Sequence of chain 1.A:
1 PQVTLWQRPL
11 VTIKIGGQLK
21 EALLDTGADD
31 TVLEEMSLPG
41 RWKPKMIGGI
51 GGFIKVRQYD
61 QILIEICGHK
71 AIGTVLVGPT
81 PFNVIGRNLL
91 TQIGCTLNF

Sequence of chain 1.B:
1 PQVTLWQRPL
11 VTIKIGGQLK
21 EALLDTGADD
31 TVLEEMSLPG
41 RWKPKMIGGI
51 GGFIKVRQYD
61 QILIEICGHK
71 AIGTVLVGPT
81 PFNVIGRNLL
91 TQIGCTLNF

Binding-site contacts:
Ligand atom N76 contacts residue GLY48 of chain 1.B at 3.1 Å (h-bond).
Ligand atom C25 contacts residue ILE50 of chain 1.B at 3.5 Å (hydrophobic).
Ligand atom C5 contacts residue ASP25 of chain 1.B at 3.2 Å.
Ligand atom C31 contacts residue ASP25 of chain 1.B at 3.5 Å.
Ligand atom S79 contacts residue ILE47 of chain 1.B at 3.5 Å.
Ligand atom C75 contacts residue ILE50 of chain 1.A at 3.5 Å (hydrophobic).
Ligand atom O1 contacts residue ILE50 of chain 1.B at 3.1 Å (h-bond).
Ligand atom C24 contacts residue ALA28 of chain 1.A at 3.4 Å (hydrophobic).
Ligand atom O5 contacts residue ALA28 of chain 1.B at 3.5 Å (h-bond).
Ligand atom C74 contacts residue VAL32 of chain 1.B at 3.5 Å (hydrophobic).
Ligand atom C2 contacts residue GLY49 of chain 1.A at 3.5 Å.
Ligand atom N27 contacts residue GLY48 of chain 1.A at 3.1 Å (h-bond).
Ligand atom O26 contacts residue ASP30 of chain 1.A at 3.1 Å (salt-bridge).
Ligand atom O26 contacts residue ASP29 of chain 1.A at 3.4 Å (salt-bridge).
Ligand atom O76 contacts residue ASP30 of chain 1.B at 2.9 Å (salt-bridge).
Ligand atom S29 contacts residue ASP30 of chain 1.A at 3.3 Å (salt-bridge).
Ligand atom C7 contacts residue GLY49 of chain 1.B at 3.5 Å.
Ligand atom C63 contacts residue GLY27 of chain 1.B at 3.5 Å.
Ligand atom O4 contacts residue ASP25 of chain 1.B at 3.1 Å (salt-bridge).
Ligand atom C61 contacts residue ASP25 of chain 1.A at 3.6 Å.
Ligand atom O76 contacts residue ASP29 of chain 1.B at 3.4 Å (salt-bridge).
Ligand atom N77 contacts residue GLY48 of chain 1.B at 3.2 Å (h-bond).
Ligand atom C67 contacts residue ILE50 of chain 1.B at 3.5 Å (hydrophobic).
Ligand atom O5 contacts residue ASP25 of chain 1.A at 2.9 Å (salt-bridge).
Ligand atom C77 contacts residue ILE47 of chain 1.B at 3.4 Å (hydrophobic).
Ligand atom C24 contacts residue VAL84 of chain 1.A at 3.5 Å (hydrophobic).
Ligand atom C74 contacts residue VAL84 of chain 1.B at 3.5 Å (hydrophobic).
Ligand atom N26 contacts residue GLY48 of chain 1.A at 3.1 Å (h-bond).
Ligand atom O5 contacts residue ASP25 of chain 1.B at 2.8 Å (salt-bridge).
Ligand atom O4 contacts residue ASP25 of chain 1.A at 2.8 Å (salt-bridge).
Ligand atom O1 contacts residue ILE50 of chain 1.A at 3.0 Å (h-bond).
Ligand atom O4 contacts residue GLY27 of chain 1.A at 3.2 Å.
Ligand atom C21 contacts residue GLY48 of chain 1.A at 3.2 Å.
Ligand atom C71 contacts residue GLY48 of chain 1.B at 3.3 Å.
Ligand atom C4 contacts residue ASP25 of chain 1.A at 3.2 Å.
Ligand atom C73 contacts residue ALA28 of chain 1.B at 3.6 Å (hydrophobic).
Ligand atom C73 contacts residue ASP30 of chain 1.B at 3.4 Å.
Ligand atom C74 contacts residue ALA28 of chain 1.B at 3.5 Å (hydrophobic).
Ligand atom O4 contacts residue ALA28 of chain 1.A at 3.3 Å (h-bond).
Ligand atom O5 contacts residue GLY27 of chain 1.B at 3.1 Å.

A small-molecule ligand and the protein it binds are described below.
Small molecule (SMILES): O=C(Nc1nccs1)c1cccc(CN2C(=O)N(Cc3cccc(C(=O)Nc4nccs4)c3)[C@H](Cc3ccccc3)[C@H](O)[C@@H](O)[C@H]2Cc2ccccc2)c1